Sequence of chain 1.A:
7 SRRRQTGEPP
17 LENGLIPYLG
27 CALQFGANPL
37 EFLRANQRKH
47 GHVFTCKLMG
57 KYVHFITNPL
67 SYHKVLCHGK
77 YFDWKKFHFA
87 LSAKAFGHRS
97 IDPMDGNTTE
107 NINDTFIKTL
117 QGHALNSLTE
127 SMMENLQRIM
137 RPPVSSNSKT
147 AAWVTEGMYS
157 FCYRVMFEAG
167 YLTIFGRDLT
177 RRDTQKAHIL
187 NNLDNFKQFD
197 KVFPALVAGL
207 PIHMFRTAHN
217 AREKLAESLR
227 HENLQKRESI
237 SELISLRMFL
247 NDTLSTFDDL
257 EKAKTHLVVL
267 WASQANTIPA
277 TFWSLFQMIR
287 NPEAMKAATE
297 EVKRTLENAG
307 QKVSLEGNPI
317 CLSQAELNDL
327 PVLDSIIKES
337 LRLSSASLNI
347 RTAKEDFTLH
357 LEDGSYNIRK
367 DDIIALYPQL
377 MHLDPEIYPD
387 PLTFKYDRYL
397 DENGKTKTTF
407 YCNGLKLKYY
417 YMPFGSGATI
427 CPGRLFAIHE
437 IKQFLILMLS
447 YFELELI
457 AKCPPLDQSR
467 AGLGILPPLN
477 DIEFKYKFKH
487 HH

Binding-site contacts:
Ligand atom C26 contacts residue ILE97 of chain 1.A at 3.8 Å (hydrophobic).
Ligand atom C21 contacts residue SER88 of chain 1.A at 3.8 Å.
Ligand atom C24 contacts residue ILE108 of chain 1.A at 3.9 Å (hydrophobic).
Ligand atom C12 contacts residue HIS84 of chain 1.A at 3.8 Å.
Ligand atom C7 contacts residue TRP267 of chain 1.A at 3.7 Å (hydrophobic).
Ligand atom O1 contacts residue GLY468 of chain 1.A at 2.6 Å (h-bond).
Ligand atom C25 contacts residue ILE97 of chain 1.A at 3.8 Å (hydrophobic).
Ligand atom O7 contacts residue TRP267 of chain 1.A at 3.8 Å.
Ligand atom C4 contacts residue LEU469 of chain 1.A at 3.4 Å (hydrophobic).
Ligand atom C16 contacts residue HEM1 of chain 1.C at 3.6 Å.
Ligand atom O1 contacts residue GLY470 of chain 1.A at 3.7 Å.
Ligand atom C17 contacts residue HEM1 of chain 1.C at 3.7 Å.
Ligand atom C15 contacts residue ALA268 of chain 1.A at 3.5 Å (hydrophobic).
Ligand atom C23 contacts residue ILE108 of chain 1.A at 3.5 Å (hydrophobic).
Ligand atom C23 contacts residue VAL264 of chain 1.A at 3.8 Å (hydrophobic).
Ligand atom C6 contacts residue HEM1 of chain 1.C at 3.4 Å.
Ligand atom C7 contacts residue HEM1 of chain 1.C at 3.5 Å.
Ligand atom C8 contacts residue TRP267 of chain 1.A at 3.9 Å (hydrophobic).
Ligand atom C27 contacts residue ARG243 of chain 1.A at 3.4 Å.
Ligand atom C5 contacts residue HEM1 of chain 1.C at 3.8 Å.
Ligand atom O1 contacts residue LEU344 of chain 1.A at 3.3 Å (h-bond).
Ligand atom O1 contacts residue SER343 of chain 1.A at 3.1 Å (h-bond).
Ligand atom O7 contacts residue HEM1 of chain 1.C at 3.4 Å.
Ligand atom C3 contacts residue GLY468 of chain 1.A at 3.5 Å.
Ligand atom C23 contacts residue ILE97 of chain 1.A at 3.4 Å (hydrophobic).
Ligand atom C2 contacts residue GLY468 of chain 1.A at 3.4 Å.
Ligand atom C6 contacts residue ASN272 of chain 1.A at 3.8 Å.
Ligand atom C24 contacts residue VAL264 of chain 1.A at 3.8 Å (hydrophobic).
Ligand atom C2 contacts residue LEU344 of chain 1.A at 3.8 Å (hydrophobic).
Ligand atom C26 contacts residue THR261 of chain 1.A at 3.7 Å.
Ligand atom C22 contacts residue VAL264 of chain 1.A at 3.8 Å (hydrophobic).
Ligand atom C22 contacts residue ILE108 of chain 1.A at 3.8 Å (hydrophobic).
Ligand atom O1 contacts residue LEU469 of chain 1.A at 3.8 Å.
Ligand atom C1 contacts residue HIS84 of chain 1.A at 3.7 Å.
Ligand atom C16 contacts residue VAL264 of chain 1.A at 3.8 Å (hydrophobic).
Ligand atom C21 contacts residue HIS84 of chain 1.A at 3.5 Å.
Ligand atom C15 contacts residue HEM1 of chain 1.C at 3.7 Å.
Ligand atom C4 contacts residue HEM1 of chain 1.C at 3.8 Å.
Ligand atom C14 contacts residue HEM1 of chain 1.C at 3.8 Å.
Ligand atom C20 contacts residue VAL264 of chain 1.A at 3.9 Å (hydrophobic).

This protein binds this small molecule.
Small molecule (SMILES): CC(C)CCC[C@@H](C)[C@H]1CC[C@H]2[C@@H]3C(=O)C=C4C[C@@H](O)CC[C@]4(C)[C@H]3CC[C@]12C